Binding-site contacts:
Ligand atom O5 contacts residue PHE398 of chain 1.C at 4.2 Å.
Ligand atom O3 contacts residue ASN393 of chain 1.C at 4.2 Å.
Ligand atom C1 contacts residue SER396 of chain 1.C at 3.4 Å.
Ligand atom O6 contacts residue ASN393 of chain 1.C at 3.7 Å.
Ligand atom O6 contacts residue PHE398 of chain 1.C at 4.5 Å.
Ligand atom N2 contacts residue ASN393 of chain 1.C at 3.7 Å.
Ligand atom C2 contacts residue SER396 of chain 1.C at 3.7 Å.
Ligand atom C8 contacts residue SER396 of chain 1.C at 3.9 Å.
Ligand atom O5 contacts residue ASN393 of chain 1.C at 2.5 Å (h-bond).
Ligand atom C6 contacts residue ASN393 of chain 1.C at 4.2 Å.
Ligand atom O7 contacts residue SER396 of chain 1.C at 3.5 Å (h-bond).
Ligand atom O7 contacts residue THR395 of chain 1.C at 4.3 Å.
Ligand atom C1 contacts residue PHE398 of chain 1.C at 4.4 Å (hydrophobic).
Ligand atom C3 contacts residue ASN393 of chain 1.C at 3.5 Å.
Ligand atom C1 contacts residue ASN393 of chain 1.C at 1.4 Å.
Ligand atom C4 contacts residue ASN393 of chain 1.C at 3.4 Å.
Ligand atom C5 contacts residue ASN393 of chain 1.C at 3.4 Å.
Ligand atom N2 contacts residue SER396 of chain 1.C at 3.1 Å (h-bond).
Ligand atom O5 contacts residue SER396 of chain 1.C at 4.3 Å.
Ligand atom N2 contacts residue THR395 of chain 1.C at 4.5 Å.
Ligand atom C2 contacts residue ASN393 of chain 1.C at 2.6 Å.
Ligand atom C7 contacts residue SER396 of chain 1.C at 3.2 Å.
Ligand atom N2 contacts residue GLY394 of chain 1.C at 4.5 Å.

Sequence of chain 1.C:
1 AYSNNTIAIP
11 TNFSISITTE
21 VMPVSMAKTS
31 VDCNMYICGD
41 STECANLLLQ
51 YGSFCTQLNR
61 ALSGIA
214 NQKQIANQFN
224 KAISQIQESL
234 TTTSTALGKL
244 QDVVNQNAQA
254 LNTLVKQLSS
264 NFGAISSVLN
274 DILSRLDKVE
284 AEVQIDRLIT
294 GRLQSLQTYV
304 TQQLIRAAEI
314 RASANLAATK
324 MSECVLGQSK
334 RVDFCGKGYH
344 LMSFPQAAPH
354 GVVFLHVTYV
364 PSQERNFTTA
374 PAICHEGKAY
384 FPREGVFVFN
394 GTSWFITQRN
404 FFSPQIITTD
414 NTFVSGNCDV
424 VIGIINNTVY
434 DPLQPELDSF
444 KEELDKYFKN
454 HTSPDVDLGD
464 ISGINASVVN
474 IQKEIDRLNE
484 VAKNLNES

The protein below binds the small molecule below.
Small molecule (SMILES): CC(=O)N[C@@H]1[C@@H](O)[C@H](O)[C@@H](CO)O[C@H]1O